Binding-site contacts:
Ligand atom O6 contacts residue GLU97 of chain 1.D at 4.4 Å.
Ligand atom O6 contacts residue LYS130 of chain 1.B at 4.5 Å.
Ligand atom O5 contacts residue ASN127 of chain 1.B at 2.4 Å (h-bond).
Ligand atom O6 contacts residue GLN27 of chain 1.D at 4.2 Å.
Ligand atom C5 contacts residue ASN127 of chain 1.B at 3.6 Å.
Ligand atom O7 contacts residue LYS154 of chain 1.B at 3.3 Å.
Ligand atom C7 contacts residue HIS126 of chain 1.B at 3.7 Å.
Ligand atom O7 contacts residue ASN127 of chain 1.B at 2.9 Å (h-bond).
Ligand atom N2 contacts residue ASN127 of chain 1.B at 2.9 Å (h-bond).
Ligand atom N2 contacts residue THR129 of chain 1.B at 3.9 Å.
Ligand atom O5 contacts residue THR129 of chain 1.B at 4.3 Å.
Ligand atom C3 contacts residue ASN127 of chain 1.B at 3.8 Å.
Ligand atom C8 contacts residue ASN127 of chain 1.B at 4.3 Å.
Ligand atom C1 contacts residue THR129 of chain 1.B at 3.7 Å.
Ligand atom C2 contacts residue THR129 of chain 1.B at 4.4 Å.
Ligand atom C8 contacts residue THR128 of chain 1.B at 4.2 Å.
Ligand atom C3 contacts residue THR129 of chain 1.B at 4.3 Å.
Ligand atom O5 contacts residue LYS130 of chain 1.B at 3.8 Å.
Ligand atom C5 contacts residue THR129 of chain 1.B at 4.2 Å.
Ligand atom C1 contacts residue ASN127 of chain 1.B at 1.4 Å.
Ligand atom C7 contacts residue LYS154 of chain 1.B at 4.3 Å.
Ligand atom C7 contacts residue THR128 of chain 1.B at 4.4 Å.
Ligand atom C1 contacts residue LYS130 of chain 1.B at 4.3 Å.
Ligand atom C4 contacts residue ASN127 of chain 1.B at 4.2 Å.
Ligand atom O7 contacts residue HIS126 of chain 1.B at 3.0 Å (h-bond).
Ligand atom C8 contacts residue HIS126 of chain 1.B at 3.8 Å.
Ligand atom C7 contacts residue ASN127 of chain 1.B at 3.1 Å.
Ligand atom C2 contacts residue ASN127 of chain 1.B at 2.5 Å.

Sequence of chain 1.D:
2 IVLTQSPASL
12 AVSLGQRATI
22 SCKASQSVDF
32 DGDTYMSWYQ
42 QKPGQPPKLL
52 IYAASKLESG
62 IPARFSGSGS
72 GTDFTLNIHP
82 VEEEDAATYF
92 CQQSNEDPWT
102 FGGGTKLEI

Sequence of chain 1.B:
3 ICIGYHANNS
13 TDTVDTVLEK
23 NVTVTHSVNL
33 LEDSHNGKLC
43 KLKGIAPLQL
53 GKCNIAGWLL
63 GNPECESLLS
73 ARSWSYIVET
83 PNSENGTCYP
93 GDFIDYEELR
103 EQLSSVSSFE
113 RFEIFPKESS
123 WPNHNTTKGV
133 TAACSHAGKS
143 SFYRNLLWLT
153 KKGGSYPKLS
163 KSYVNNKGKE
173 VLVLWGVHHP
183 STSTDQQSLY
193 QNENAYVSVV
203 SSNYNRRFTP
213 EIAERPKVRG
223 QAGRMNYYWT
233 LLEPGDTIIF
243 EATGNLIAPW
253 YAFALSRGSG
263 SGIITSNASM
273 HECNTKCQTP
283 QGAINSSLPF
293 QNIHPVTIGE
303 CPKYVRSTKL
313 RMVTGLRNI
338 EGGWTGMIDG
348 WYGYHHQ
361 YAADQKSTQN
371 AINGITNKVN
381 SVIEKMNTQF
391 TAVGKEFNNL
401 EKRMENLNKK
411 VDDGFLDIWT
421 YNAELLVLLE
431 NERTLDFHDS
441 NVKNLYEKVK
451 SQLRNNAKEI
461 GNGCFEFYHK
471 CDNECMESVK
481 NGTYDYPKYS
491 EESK

A protein and the small-molecule ligand that binds it are described below.
Small molecule (SMILES): CC(=O)N[C@@H]1[C@@H](O)[C@H](O)[C@@H](CO)O[C@H]1O